A protein and the small-molecule ligand that binds it are described below.
Small molecule (SMILES): CC(=O)N[C@@H]1[C@@H](O)[C@H](O)[C@@H](CO)O[C@H]1O

Sequence of chain 1.C:
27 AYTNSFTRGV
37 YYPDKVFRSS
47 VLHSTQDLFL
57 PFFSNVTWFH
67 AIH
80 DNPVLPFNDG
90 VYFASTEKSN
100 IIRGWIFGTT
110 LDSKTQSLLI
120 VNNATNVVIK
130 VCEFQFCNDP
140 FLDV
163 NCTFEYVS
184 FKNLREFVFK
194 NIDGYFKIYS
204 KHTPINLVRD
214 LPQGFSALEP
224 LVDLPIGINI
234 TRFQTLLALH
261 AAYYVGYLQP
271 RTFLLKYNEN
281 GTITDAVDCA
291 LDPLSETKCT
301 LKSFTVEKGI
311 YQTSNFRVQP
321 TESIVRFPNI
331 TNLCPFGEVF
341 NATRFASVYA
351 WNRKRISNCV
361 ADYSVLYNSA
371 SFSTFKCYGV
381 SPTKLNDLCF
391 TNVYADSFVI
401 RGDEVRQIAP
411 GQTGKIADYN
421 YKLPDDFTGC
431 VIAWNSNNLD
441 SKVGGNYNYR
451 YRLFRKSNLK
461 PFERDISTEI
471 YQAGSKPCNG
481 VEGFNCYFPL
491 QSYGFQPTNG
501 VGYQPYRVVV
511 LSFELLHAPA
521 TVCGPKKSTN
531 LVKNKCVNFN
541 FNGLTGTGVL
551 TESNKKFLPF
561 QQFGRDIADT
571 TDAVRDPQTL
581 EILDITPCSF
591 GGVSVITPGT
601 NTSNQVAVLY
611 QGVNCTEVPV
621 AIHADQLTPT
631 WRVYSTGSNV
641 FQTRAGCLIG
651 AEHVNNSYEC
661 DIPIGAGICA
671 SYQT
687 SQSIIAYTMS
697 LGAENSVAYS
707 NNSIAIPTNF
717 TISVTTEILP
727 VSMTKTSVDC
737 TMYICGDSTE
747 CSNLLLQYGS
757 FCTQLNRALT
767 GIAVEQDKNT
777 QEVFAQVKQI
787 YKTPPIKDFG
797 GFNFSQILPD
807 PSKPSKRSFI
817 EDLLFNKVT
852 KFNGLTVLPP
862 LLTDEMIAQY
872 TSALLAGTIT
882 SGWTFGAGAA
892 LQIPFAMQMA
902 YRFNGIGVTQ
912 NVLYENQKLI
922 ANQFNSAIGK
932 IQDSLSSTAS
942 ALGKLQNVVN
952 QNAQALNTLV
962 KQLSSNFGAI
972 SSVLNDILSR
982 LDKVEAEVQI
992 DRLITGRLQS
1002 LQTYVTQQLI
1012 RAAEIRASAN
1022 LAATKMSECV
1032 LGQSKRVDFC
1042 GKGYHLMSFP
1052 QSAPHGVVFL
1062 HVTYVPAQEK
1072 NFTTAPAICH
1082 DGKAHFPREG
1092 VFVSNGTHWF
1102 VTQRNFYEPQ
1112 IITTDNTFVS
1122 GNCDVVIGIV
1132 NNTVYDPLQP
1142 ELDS

Binding-site contacts:
Ligand atom C4 contacts residue ASN614 of chain 1.C at 4.2 Å.
Ligand atom O5 contacts residue ASN614 of chain 1.C at 2.3 Å (h-bond).
Ligand atom C7 contacts residue ASN614 of chain 1.C at 3.6 Å.
Ligand atom O5 contacts residue THR616 of chain 1.C at 3.1 Å (h-bond).
Ligand atom C3 contacts residue ASN614 of chain 1.C at 3.8 Å.
Ligand atom O6 contacts residue THR616 of chain 1.C at 3.0 Å (h-bond).
Ligand atom O7 contacts residue ASN614 of chain 1.C at 3.9 Å.
Ligand atom C1 contacts residue ASN614 of chain 1.C at 1.4 Å.
Ligand atom N2 contacts residue ASN614 of chain 1.C at 3.0 Å (h-bond).
Ligand atom C5 contacts residue ASN614 of chain 1.C at 3.7 Å.
Ligand atom C6 contacts residue THR616 of chain 1.C at 4.0 Å.
Ligand atom C5 contacts residue THR616 of chain 1.C at 3.9 Å.
Ligand atom C8 contacts residue GLN642 of chain 1.C at 4.0 Å.
Ligand atom C1 contacts residue THR616 of chain 1.C at 3.7 Å.
Ligand atom C2 contacts residue ASN614 of chain 1.C at 2.5 Å.